Binding-site contacts:
Ligand atom N1 contacts residue ASN402 of chain 1.C at 3.5 Å (h-bond).
Ligand atom N1 contacts residue DC5 of chain 1.F at 3.6 Å (h-bond).
Ligand atom PB contacts residue CA1 of chain 1.L at 3.5 Å.
Ligand atom C6 contacts residue ASN402 of chain 1.C at 3.5 Å.
Ligand atom C5 contacts residue DC5 of chain 1.F at 3.4 Å.
Ligand atom O3G contacts residue GLY201 of chain 1.C at 3.6 Å (h-bond).
Ligand atom O2B contacts residue GLY187 of chain 1.C at 3.4 Å.
Ligand atom C1' contacts residue DC5 of chain 1.F at 3.3 Å.
Ligand atom C8 contacts residue MET288 of chain 1.C at 3.4 Å (hydrophobic).
Ligand atom C2 contacts residue DC5 of chain 1.F at 3.6 Å.
Ligand atom PA contacts residue CA1 of chain 1.L at 3.1 Å.
Ligand atom O3G contacts residue SER188 of chain 1.C at 3.1 Å.
Ligand atom PG contacts residue SER188 of chain 1.C at 3.3 Å.
Ligand atom O2B contacts residue SER188 of chain 1.C at 2.8 Å (h-bond).
Ligand atom O1G contacts residue SER188 of chain 1.C at 2.8 Å (h-bond).
Ligand atom C4 contacts residue DC5 of chain 1.F at 3.2 Å.
Ligand atom N3 contacts residue DC5 of chain 1.F at 3.4 Å (h-bond).
Ligand atom O1G contacts residue CA1 of chain 1.L at 2.6 Å.
Ligand atom O1B contacts residue GLY187 of chain 1.C at 3.5 Å.
Ligand atom O1B contacts residue SER188 of chain 1.C at 2.6 Å (h-bond).
Ligand atom O1B contacts residue CA1 of chain 1.L at 2.3 Å.
Ligand atom O1A contacts residue DC5 of chain 1.F at 3.6 Å.
Ligand atom O3B contacts residue LYS304 of chain 1.C at 3.3 Å (salt-bridge).
Ligand atom C5' contacts residue DC5 of chain 1.F at 3.5 Å.
Ligand atom O5' contacts residue CA1 of chain 1.L at 3.1 Å.
Ligand atom N6 contacts residue ASN402 of chain 1.C at 2.5 Å (h-bond).
Ligand atom PB contacts residue SER188 of chain 1.C at 3.2 Å.
Ligand atom C6 contacts residue DC5 of chain 1.F at 3.5 Å.
Ligand atom O1G contacts residue ASP202 of chain 1.C at 2.5 Å (salt-bridge).
Ligand atom O5' contacts residue DC5 of chain 1.F at 2.6 Å (h-bond).
Ligand atom O3B contacts residue ARG308 of chain 1.C at 3.4 Å (salt-bridge).
Ligand atom O3B contacts residue SER188 of chain 1.C at 3.2 Å.
Ligand atom O4' contacts residue DC5 of chain 1.F at 3.2 Å (h-bond).
Ligand atom O1B contacts residue ASP204 of chain 1.C at 3.1 Å (salt-bridge).
Ligand atom O2G contacts residue LYS304 of chain 1.C at 3.5 Å.
Ligand atom O1A contacts residue CA1 of chain 1.L at 2.4 Å.
Ligand atom C5' contacts residue CA1 of chain 1.L at 3.3 Å.
Ligand atom N9 contacts residue DC5 of chain 1.F at 3.1 Å (h-bond).
Ligand atom PA contacts residue DC5 of chain 1.F at 3.6 Å.
Ligand atom O2A contacts residue ARG294 of chain 1.C at 3.1 Å (salt-bridge).

Sequence of chain 1.C:
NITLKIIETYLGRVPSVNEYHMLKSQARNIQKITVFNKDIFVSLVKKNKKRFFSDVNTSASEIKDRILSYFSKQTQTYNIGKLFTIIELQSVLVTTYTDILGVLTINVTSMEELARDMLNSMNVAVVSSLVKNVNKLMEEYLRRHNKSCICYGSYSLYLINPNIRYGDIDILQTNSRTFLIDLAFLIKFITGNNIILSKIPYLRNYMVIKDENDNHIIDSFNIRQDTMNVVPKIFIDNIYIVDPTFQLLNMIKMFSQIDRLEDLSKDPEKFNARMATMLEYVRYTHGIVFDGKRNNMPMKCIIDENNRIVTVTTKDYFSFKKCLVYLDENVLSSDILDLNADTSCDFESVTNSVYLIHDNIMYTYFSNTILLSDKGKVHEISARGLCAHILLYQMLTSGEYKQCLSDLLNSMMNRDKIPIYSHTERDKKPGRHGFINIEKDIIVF

The small molecule below binds the protein below.
Small molecule (SMILES): Nc1ncnc2c1ncn2[C@@H]1O[C@H](CO[P](=O)(O)O[P](=O)(O)OP(=O)(O)O)C[C@H]1O